Binding-site contacts:
Ligand atom C8 contacts residue HIS1101 of chain 1.A at 4.2 Å.
Ligand atom O5 contacts residue PHE1103 of chain 1.A at 3.6 Å.
Ligand atom C5 contacts residue THR1100 of chain 1.A at 3.8 Å.
Ligand atom C6 contacts residue PHE1103 of chain 1.A at 3.1 Å (hydrophobic).
Ligand atom C7 contacts residue HIS1101 of chain 1.A at 4.2 Å.
Ligand atom O5 contacts residue HIS1101 of chain 1.A at 4.1 Å.
Ligand atom C3 contacts residue ASN1098 of chain 1.A at 3.8 Å.
Ligand atom C1 contacts residue HIS1101 of chain 1.A at 4.4 Å.
Ligand atom O7 contacts residue ASN1098 of chain 1.A at 3.3 Å (h-bond).
Ligand atom O6 contacts residue PHE1103 of chain 1.A at 3.4 Å.
Ligand atom C1 contacts residue THR1100 of chain 1.A at 3.0 Å.
Ligand atom O5 contacts residue THR1100 of chain 1.A at 3.8 Å.
Ligand atom C5 contacts residue ASN1098 of chain 1.A at 3.7 Å.
Ligand atom C8 contacts residue ASN1098 of chain 1.A at 3.9 Å.
Ligand atom C3 contacts residue THR1100 of chain 1.A at 3.3 Å.
Ligand atom C5 contacts residue HIS1101 of chain 1.A at 3.2 Å.
Ligand atom C4 contacts residue HIS1101 of chain 1.A at 3.7 Å.
Ligand atom C2 contacts residue ASN1098 of chain 1.A at 2.5 Å.
Ligand atom N2 contacts residue THR1100 of chain 1.A at 3.3 Å (h-bond).
Ligand atom C7 contacts residue ASN1098 of chain 1.A at 3.2 Å.
Ligand atom N2 contacts residue HIS1101 of chain 1.A at 3.9 Å.
Ligand atom C5 contacts residue PHE1103 of chain 1.A at 3.8 Å (hydrophobic).
Ligand atom C3 contacts residue HIS1101 of chain 1.A at 4.0 Å.
Ligand atom C4 contacts residue THR1100 of chain 1.A at 4.1 Å.
Ligand atom O3 contacts residue THR1100 of chain 1.A at 4.3 Å.
Ligand atom C1 contacts residue ASN1098 of chain 1.A at 1.4 Å.
Ligand atom C4 contacts residue ASN1098 of chain 1.A at 4.2 Å.
Ligand atom N2 contacts residue ASN1098 of chain 1.A at 2.9 Å (h-bond).
Ligand atom C2 contacts residue HIS1101 of chain 1.A at 4.5 Å.
Ligand atom C7 contacts residue THR1100 of chain 1.A at 4.5 Å.
Ligand atom C2 contacts residue THR1100 of chain 1.A at 3.3 Å.
Ligand atom O5 contacts residue ASN1098 of chain 1.A at 2.4 Å (h-bond).
Ligand atom O4 contacts residue HIS1101 of chain 1.A at 3.4 Å.
Ligand atom C6 contacts residue HIS1101 of chain 1.A at 3.8 Å.

The protein below binds the small molecule below.
Small molecule (SMILES): CC(=O)N[C@H]1[C@H](O[C@H]2[C@H](O)[C@@H](NC(C)=O)CO[C@@H]2CO)O[C@H](CO)[C@@H](O)[C@@H]1O

Sequence of chain 1.A:
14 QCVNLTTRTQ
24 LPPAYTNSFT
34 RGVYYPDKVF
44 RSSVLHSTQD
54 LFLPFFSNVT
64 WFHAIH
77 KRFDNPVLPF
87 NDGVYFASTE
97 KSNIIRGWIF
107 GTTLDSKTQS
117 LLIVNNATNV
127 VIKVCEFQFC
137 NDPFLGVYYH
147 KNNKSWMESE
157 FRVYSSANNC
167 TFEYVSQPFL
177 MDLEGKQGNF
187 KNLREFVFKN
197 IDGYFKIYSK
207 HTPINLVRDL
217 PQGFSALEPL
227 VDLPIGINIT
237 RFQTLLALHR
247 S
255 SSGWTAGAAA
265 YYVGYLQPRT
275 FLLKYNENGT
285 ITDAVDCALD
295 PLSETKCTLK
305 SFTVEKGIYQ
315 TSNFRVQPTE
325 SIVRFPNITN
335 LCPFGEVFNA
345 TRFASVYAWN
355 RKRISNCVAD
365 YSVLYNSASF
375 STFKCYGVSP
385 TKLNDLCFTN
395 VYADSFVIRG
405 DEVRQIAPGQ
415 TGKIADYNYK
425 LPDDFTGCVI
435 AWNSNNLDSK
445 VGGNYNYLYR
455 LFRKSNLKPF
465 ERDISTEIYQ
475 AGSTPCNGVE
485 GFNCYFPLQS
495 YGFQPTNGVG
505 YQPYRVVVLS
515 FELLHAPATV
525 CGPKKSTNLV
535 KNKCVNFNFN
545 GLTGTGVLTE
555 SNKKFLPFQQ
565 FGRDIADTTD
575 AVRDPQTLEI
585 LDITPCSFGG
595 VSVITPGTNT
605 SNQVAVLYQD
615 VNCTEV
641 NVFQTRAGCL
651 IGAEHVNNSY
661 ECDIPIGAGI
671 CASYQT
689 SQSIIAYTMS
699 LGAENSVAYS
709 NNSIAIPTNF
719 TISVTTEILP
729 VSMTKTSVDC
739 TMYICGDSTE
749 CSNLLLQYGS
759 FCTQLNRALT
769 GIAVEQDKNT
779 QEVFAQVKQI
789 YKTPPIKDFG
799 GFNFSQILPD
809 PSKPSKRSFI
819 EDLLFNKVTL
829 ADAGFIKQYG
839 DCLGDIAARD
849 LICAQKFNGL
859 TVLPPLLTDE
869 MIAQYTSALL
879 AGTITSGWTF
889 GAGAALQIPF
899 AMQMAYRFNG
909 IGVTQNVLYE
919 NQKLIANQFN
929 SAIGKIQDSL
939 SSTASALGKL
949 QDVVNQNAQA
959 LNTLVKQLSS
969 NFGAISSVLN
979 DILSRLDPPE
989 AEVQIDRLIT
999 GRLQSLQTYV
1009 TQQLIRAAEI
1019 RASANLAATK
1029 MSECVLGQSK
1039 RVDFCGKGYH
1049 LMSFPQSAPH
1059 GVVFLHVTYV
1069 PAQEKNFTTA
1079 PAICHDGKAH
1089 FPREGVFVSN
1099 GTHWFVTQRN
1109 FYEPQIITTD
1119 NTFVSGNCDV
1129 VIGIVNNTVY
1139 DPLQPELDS